Sequence of chain 1.F:
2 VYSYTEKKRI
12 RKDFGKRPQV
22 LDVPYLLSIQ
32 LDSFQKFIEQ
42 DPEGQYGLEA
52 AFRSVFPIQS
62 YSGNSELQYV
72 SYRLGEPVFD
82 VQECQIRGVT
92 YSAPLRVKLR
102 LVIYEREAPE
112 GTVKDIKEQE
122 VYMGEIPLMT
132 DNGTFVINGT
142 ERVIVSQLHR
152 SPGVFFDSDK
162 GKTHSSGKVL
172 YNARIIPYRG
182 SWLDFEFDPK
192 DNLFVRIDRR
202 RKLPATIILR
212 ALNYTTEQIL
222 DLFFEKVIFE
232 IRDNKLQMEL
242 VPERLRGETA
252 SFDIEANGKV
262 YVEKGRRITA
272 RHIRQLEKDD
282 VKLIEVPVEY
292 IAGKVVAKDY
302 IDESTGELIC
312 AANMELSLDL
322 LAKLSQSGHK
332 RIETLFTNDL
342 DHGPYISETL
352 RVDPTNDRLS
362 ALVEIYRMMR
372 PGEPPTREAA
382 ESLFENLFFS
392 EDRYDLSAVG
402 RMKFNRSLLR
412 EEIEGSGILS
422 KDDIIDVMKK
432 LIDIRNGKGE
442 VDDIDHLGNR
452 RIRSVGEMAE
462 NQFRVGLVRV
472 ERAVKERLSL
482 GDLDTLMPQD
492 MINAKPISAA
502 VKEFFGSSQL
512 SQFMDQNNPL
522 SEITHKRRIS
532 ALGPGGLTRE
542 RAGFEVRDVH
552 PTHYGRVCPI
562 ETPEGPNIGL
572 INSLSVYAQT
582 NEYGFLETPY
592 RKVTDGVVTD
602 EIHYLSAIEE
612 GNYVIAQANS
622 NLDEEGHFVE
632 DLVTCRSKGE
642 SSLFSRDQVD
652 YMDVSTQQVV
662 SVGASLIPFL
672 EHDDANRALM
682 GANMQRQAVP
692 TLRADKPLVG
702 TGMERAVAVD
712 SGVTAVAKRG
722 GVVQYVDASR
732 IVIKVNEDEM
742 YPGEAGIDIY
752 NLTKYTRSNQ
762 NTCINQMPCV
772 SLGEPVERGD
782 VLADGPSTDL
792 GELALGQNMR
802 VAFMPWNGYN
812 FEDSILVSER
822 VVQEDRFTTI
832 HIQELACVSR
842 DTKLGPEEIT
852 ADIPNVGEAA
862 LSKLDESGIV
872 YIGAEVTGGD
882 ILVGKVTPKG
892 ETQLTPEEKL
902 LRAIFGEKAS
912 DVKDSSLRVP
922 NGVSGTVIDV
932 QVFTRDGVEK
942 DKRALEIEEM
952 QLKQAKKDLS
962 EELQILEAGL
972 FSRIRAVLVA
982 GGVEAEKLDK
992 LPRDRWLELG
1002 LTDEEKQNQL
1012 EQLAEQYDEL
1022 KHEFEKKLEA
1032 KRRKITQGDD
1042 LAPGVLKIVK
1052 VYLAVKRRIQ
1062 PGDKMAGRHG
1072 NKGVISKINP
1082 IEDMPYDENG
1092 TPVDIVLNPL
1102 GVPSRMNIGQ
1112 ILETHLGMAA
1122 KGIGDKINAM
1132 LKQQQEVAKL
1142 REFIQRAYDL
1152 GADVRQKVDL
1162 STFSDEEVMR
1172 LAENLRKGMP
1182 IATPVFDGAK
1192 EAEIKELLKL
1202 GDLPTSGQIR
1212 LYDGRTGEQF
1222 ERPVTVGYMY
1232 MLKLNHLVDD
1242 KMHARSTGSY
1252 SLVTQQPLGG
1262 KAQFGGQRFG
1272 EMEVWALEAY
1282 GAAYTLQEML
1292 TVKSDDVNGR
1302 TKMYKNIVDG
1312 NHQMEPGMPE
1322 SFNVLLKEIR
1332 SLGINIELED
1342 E

Binding-site contacts:
Ligand atom C5 contacts residue TYR47 of chain 1.F at 4.3 Å (hydrophobic).
Ligand atom C4 contacts residue TYR47 of chain 1.F at 3.9 Å (hydrophobic).
Ligand atom C1 contacts residue GLU461 of chain 1.F at 4.2 Å.
Ligand atom C9 contacts residue ALA399 of chain 1.F at 4.1 Å (hydrophobic).
Ligand atom C12 contacts residue GLU461 of chain 1.F at 4.0 Å.
Ligand atom C16 contacts residue VAL400 of chain 1.F at 4.3 Å (hydrophobic).
Ligand atom C8 contacts residue TYR584 of chain 1.F at 3.6 Å (hydrophobic).
Ligand atom C21 contacts residue TYR47 of chain 1.F at 3.8 Å (hydrophobic).
Ligand atom C13 contacts residue GLU461 of chain 1.F at 4.2 Å.
Ligand atom O3 contacts residue SER398 of chain 1.F at 3.3 Å.
Ligand atom C23 contacts residue GLU583 of chain 1.F at 4.0 Å.
Ligand atom C13 contacts residue TYR179 of chain 1.F at 3.9 Å (hydrophobic).
Ligand atom C3 contacts residue GLN46 of chain 1.F at 3.3 Å.
Ligand atom C3 contacts residue TYR47 of chain 1.F at 4.1 Å (hydrophobic).
Ligand atom C14 contacts residue TYR179 of chain 1.F at 3.8 Å (hydrophobic).
Ligand atom O3 contacts residue VAL400 of chain 1.F at 3.7 Å.
Ligand atom C17 contacts residue ARG452 of chain 1.F at 4.0 Å.
Ligand atom C6 contacts residue ALA399 of chain 1.F at 4.0 Å (hydrophobic).
Ligand atom C15 contacts residue TYR179 of chain 1.F at 4.0 Å (hydrophobic).
Ligand atom C11 contacts residue GLU458 of chain 1.F at 3.9 Å.
Ligand atom O3 contacts residue ALA399 of chain 1.F at 3.4 Å (h-bond).
Ligand atom C10 contacts residue TYR47 of chain 1.F at 3.5 Å (hydrophobic).
Ligand atom O4 contacts residue GLN46 of chain 1.F at 3.0 Å (h-bond).
Ligand atom C4 contacts residue GLN46 of chain 1.F at 3.7 Å.
Ligand atom C16 contacts residue TYR179 of chain 1.F at 4.2 Å (hydrophobic).
Ligand atom C17 contacts residue VAL400 of chain 1.F at 4.0 Å (hydrophobic).
Ligand atom C8 contacts residue ALA399 of chain 1.F at 3.7 Å (hydrophobic).
Ligand atom C14 contacts residue SER398 of chain 1.F at 4.1 Å.
Ligand atom O2 contacts residue TYR179 of chain 1.F at 3.9 Å.
Ligand atom C10 contacts residue GLU583 of chain 1.F at 3.7 Å.
Ligand atom C15 contacts residue GLU458 of chain 1.F at 4.0 Å.
Ligand atom C7 contacts residue TYR584 of chain 1.F at 3.9 Å (hydrophobic).
Ligand atom C7 contacts residue VAL400 of chain 1.F at 3.9 Å (hydrophobic).
Ligand atom C20 contacts residue TYR47 of chain 1.F at 4.4 Å (hydrophobic).
Ligand atom C17 contacts residue SER398 of chain 1.F at 4.4 Å.
Ligand atom C16 contacts residue GLU458 of chain 1.F at 3.9 Å.
Ligand atom C24 contacts residue GLU583 of chain 1.F at 4.4 Å.
Ligand atom C7 contacts residue ALA399 of chain 1.F at 3.7 Å (hydrophobic).
Ligand atom C21 contacts residue GLN46 of chain 1.F at 3.7 Å.
Ligand atom C16 contacts residue ARG452 of chain 1.F at 3.5 Å.

This small molecule binds to this protein.
Small molecule (SMILES): C[C@H](CCC(=O)NCCC[N+](C)(C)CC(O)CS(=O)(=O)O)[C@H]1CC[C@H]2[C@@H]3[C@H](O)C[C@@H]4C[C@H](O)CC[C@]4(C)[C@H]3C[C@H](O)[C@]12C